Binding-site contacts:
Ligand atom C8 contacts residue NAD1 of chain 1.L at 3.6 Å.
Ligand atom C8 contacts residue ALA218 of chain 1.D at 3.8 Å (hydrophobic).
Ligand atom C19 contacts residue PHE169 of chain 1.D at 3.5 Å (hydrophobic).
Ligand atom C19 contacts residue TYR178 of chain 1.D at 3.7 Å (hydrophobic).
Ligand atom C4 contacts residue MET219 of chain 1.D at 3.7 Å (hydrophobic).
Ligand atom C4 contacts residue ILE222 of chain 1.D at 3.7 Å (hydrophobic).
Ligand atom C4 contacts residue NAD1 of chain 1.L at 3.5 Å.
Ligand atom C21 contacts residue TYR178 of chain 1.D at 3.6 Å (hydrophobic).
Ligand atom C11 contacts residue MET123 of chain 1.D at 3.8 Å (hydrophobic).
Ligand atom C14 contacts residue ALA218 of chain 1.D at 3.4 Å (hydrophobic).
Ligand atom C13 contacts residue ALA218 of chain 1.D at 3.6 Å (hydrophobic).
Ligand atom C12 contacts residue PHE117 of chain 1.D at 3.5 Å (hydrophobic).
Ligand atom C10 contacts residue MET123 of chain 1.D at 3.5 Å (hydrophobic).
Ligand atom C16 contacts residue PHE169 of chain 1.D at 3.8 Å (hydrophobic).
Ligand atom C14 contacts residue GLY116 of chain 1.D at 3.2 Å.
Ligand atom C17 contacts residue MET219 of chain 1.D at 3.6 Å (hydrophobic).
Ligand atom C21 contacts residue PRO176 of chain 1.D at 3.3 Å (hydrophobic).
Ligand atom C21 contacts residue ILE235 of chain 1.D at 3.8 Å (hydrophobic).
Ligand atom C6 contacts residue NAD1 of chain 1.L at 3.3 Å.
Ligand atom O7 contacts residue ALA218 of chain 1.D at 3.7 Å.
Ligand atom O17 contacts residue LYS185 of chain 1.D at 3.7 Å.
Ligand atom C20 contacts residue ILE235 of chain 1.D at 3.6 Å (hydrophobic).
Ligand atom C10 contacts residue MET181 of chain 1.D at 3.7 Å (hydrophobic).
Ligand atom C2 contacts residue NAD1 of chain 1.L at 3.2 Å.
Ligand atom C21 contacts residue MET175 of chain 1.D at 3.8 Å (hydrophobic).
Ligand atom C1 contacts residue NAD1 of chain 1.L at 3.4 Å.
Ligand atom C20 contacts residue TYR178 of chain 1.D at 3.7 Å (hydrophobic).
Ligand atom C3 contacts residue NAD1 of chain 1.L at 3.1 Å.
Ligand atom C12 contacts residue GLY116 of chain 1.D at 3.6 Å.
Ligand atom O7 contacts residue NAD1 of chain 1.L at 3.1 Å (h-bond).
Ligand atom C11 contacts residue MET118 of chain 1.D at 3.7 Å (hydrophobic).
Ligand atom C16 contacts residue NAD1 of chain 1.L at 3.3 Å.
Ligand atom C5 contacts residue NAD1 of chain 1.L at 3.4 Å.
Ligand atom C6 contacts residue TYR178 of chain 1.D at 3.4 Å (hydrophobic).
Ligand atom O17 contacts residue TYR178 of chain 1.D at 2.6 Å (h-bond).
Ligand atom C14 contacts residue NAD1 of chain 1.L at 3.8 Å.
Ligand atom C3 contacts residue ILE222 of chain 1.D at 3.5 Å (hydrophobic).
Ligand atom C17 contacts residue PRO213 of chain 1.D at 3.7 Å (hydrophobic).
Ligand atom C1 contacts residue TYR178 of chain 1.D at 3.5 Å (hydrophobic).
Ligand atom O17 contacts residue NAD1 of chain 1.L at 2.3 Å (h-bond).

Sequence of chain 1.D:
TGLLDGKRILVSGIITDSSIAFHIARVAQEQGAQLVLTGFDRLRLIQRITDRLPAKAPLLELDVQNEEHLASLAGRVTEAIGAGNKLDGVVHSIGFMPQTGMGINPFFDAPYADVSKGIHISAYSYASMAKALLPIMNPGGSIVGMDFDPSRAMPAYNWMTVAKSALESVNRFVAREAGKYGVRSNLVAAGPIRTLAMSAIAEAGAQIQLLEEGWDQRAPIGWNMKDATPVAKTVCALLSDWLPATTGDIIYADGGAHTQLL

The small molecule below binds the protein below.
Small molecule (SMILES): CCCCCCc1ccc(Oc2ccccc2C)c(O)c1